This small molecule binds to this protein.
Small molecule (SMILES): CC(=O)N[C@@H]1[C@@H](O)[C@H](O)[C@@H](CO)O[C@H]1O

Sequence of chain 3.D:
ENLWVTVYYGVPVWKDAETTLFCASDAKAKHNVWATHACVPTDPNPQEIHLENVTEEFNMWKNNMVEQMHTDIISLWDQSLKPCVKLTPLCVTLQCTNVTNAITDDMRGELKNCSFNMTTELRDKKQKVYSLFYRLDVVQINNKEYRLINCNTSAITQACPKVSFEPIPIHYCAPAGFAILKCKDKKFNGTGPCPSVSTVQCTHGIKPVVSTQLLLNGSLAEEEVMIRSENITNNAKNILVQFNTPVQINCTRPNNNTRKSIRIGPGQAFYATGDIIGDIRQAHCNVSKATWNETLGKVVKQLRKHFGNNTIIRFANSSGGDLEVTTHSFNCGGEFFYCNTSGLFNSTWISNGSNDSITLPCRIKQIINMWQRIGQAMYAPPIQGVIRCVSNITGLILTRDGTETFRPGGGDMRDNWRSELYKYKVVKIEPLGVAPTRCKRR

Binding-site contacts:
Ligand atom C4 contacts residue NAG1 of chain 3.X at 4.0 Å.
Ligand atom O7 contacts residue ASN332 of chain 3.D at 3.4 Å (h-bond).
Ligand atom C7 contacts residue SER357 of chain 3.D at 4.0 Å.
Ligand atom C5 contacts residue ASN332 of chain 3.D at 3.7 Å.
Ligand atom C3 contacts residue NAG1 of chain 3.X at 4.1 Å.
Ligand atom C8 contacts residue NAG1 of chain 3.X at 4.3 Å.
Ligand atom C3 contacts residue ASN332 of chain 3.D at 3.8 Å.
Ligand atom C8 contacts residue THR341 of chain 3.D at 4.1 Å.
Ligand atom O3 contacts residue NAG1 of chain 3.X at 3.4 Å (h-bond).
Ligand atom N2 contacts residue SER357 of chain 3.D at 4.3 Å.
Ligand atom C7 contacts residue NAG1 of chain 3.X at 3.8 Å.
Ligand atom O7 contacts residue SER357 of chain 3.D at 3.2 Å (h-bond).
Ligand atom C2 contacts residue ASN332 of chain 3.D at 2.4 Å.
Ligand atom N2 contacts residue SER333 of chain 3.D at 4.1 Å.
Ligand atom N2 contacts residue ASN332 of chain 3.D at 2.9 Å (h-bond).
Ligand atom O5 contacts residue ASN332 of chain 3.D at 2.4 Å (h-bond).
Ligand atom O5 contacts residue SER357 of chain 3.D at 3.8 Å.
Ligand atom C8 contacts residue ASN332 of chain 3.D at 4.4 Å.
Ligand atom C8 contacts residue SER333 of chain 3.D at 3.9 Å.
Ligand atom O4 contacts residue NAG1 of chain 3.X at 4.4 Å.
Ligand atom N2 contacts residue NAG1 of chain 3.X at 4.3 Å.
Ligand atom C1 contacts residue ASN332 of chain 3.D at 1.4 Å.
Ligand atom C2 contacts residue NAG1 of chain 3.X at 4.2 Å.
Ligand atom O7 contacts residue NAG1 of chain 3.X at 3.1 Å (h-bond).
Ligand atom O6 contacts residue NAG1 of chain 3.X at 3.5 Å (h-bond).
Ligand atom C6 contacts residue NAG1 of chain 3.X at 4.4 Å.
Ligand atom C2 contacts residue SER357 of chain 3.D at 3.8 Å.
Ligand atom C7 contacts residue SER333 of chain 3.D at 4.3 Å.
Ligand atom C4 contacts residue ASN332 of chain 3.D at 4.2 Å.
Ligand atom C7 contacts residue ASN332 of chain 3.D at 3.3 Å.
Ligand atom C1 contacts residue SER357 of chain 3.D at 3.6 Å.
Ligand atom O7 contacts residue ASN355 of chain 3.D at 3.5 Å (h-bond).